Binding-site contacts:
Ligand atom O6 contacts residue TYR165 of chain 1.A at 3.8 Å.
Ligand atom N2 contacts residue PHE310 of chain 1.A at 4.2 Å.
Ligand atom C7 contacts residue PHE310 of chain 1.A at 3.9 Å (hydrophobic).
Ligand atom C7 contacts residue ASP313 of chain 1.A at 4.0 Å.
Ligand atom C4 contacts residue ASP313 of chain 1.A at 4.0 Å.
Ligand atom C8 contacts residue SER336 of chain 1.A at 3.8 Å.
Ligand atom N2 contacts residue ASP313 of chain 1.A at 3.9 Å.
Ligand atom O4 contacts residue VAL162 of chain 1.A at 4.0 Å.
Ligand atom O7 contacts residue ASP313 of chain 1.A at 3.1 Å (salt-bridge).
Ligand atom C5 contacts residue EDO1 of chain 1.G at 4.3 Å.
Ligand atom C6 contacts residue TYR165 of chain 1.A at 3.7 Å (hydrophobic).
Ligand atom C2 contacts residue PHE218 of chain 1.A at 4.0 Å (hydrophobic).
Ligand atom C8 contacts residue PHE310 of chain 1.A at 3.5 Å (hydrophobic).
Ligand atom C1 contacts residue PHE218 of chain 1.A at 3.8 Å (hydrophobic).
Ligand atom O5 contacts residue PHE218 of chain 1.A at 3.5 Å.
Ligand atom C3 contacts residue EDO1 of chain 1.G at 3.7 Å.
Ligand atom C2 contacts residue ASP313 of chain 1.A at 3.4 Å.
Ligand atom O7 contacts residue GLY312 of chain 1.A at 3.2 Å.
Ligand atom O7 contacts residue PHE310 of chain 1.A at 4.1 Å.
Ligand atom O3 contacts residue EDO1 of chain 1.G at 3.5 Å (h-bond).
Ligand atom C4 contacts residue EDO1 of chain 1.G at 3.8 Å.
Ligand atom C8 contacts residue GLY312 of chain 1.A at 4.0 Å.
Ligand atom C7 contacts residue GLY312 of chain 1.A at 4.0 Å.
Ligand atom C8 contacts residue LEU311 of chain 1.A at 3.5 Å (hydrophobic).
Ligand atom O4 contacts residue TYR165 of chain 1.A at 3.2 Å.
Ligand atom O3 contacts residue NO31 of chain 1.D at 4.2 Å.
Ligand atom C8 contacts residue TRP233 of chain 1.A at 3.8 Å (hydrophobic).
Ligand atom C6 contacts residue LEU220 of chain 1.A at 4.1 Å (hydrophobic).
Ligand atom C8 contacts residue HIS460 of chain 1.A at 3.9 Å.
Ligand atom O6 contacts residue SER612 of chain 1.B at 4.0 Å.
Ligand atom O4 contacts residue EDO1 of chain 1.G at 2.7 Å (h-bond).
Ligand atom C3 contacts residue ASP313 of chain 1.A at 3.5 Å.
Ligand atom O3 contacts residue VAL162 of chain 1.A at 4.3 Å.
Ligand atom O7 contacts residue TRP233 of chain 1.A at 2.8 Å (h-bond).
Ligand atom C7 contacts residue TRP233 of chain 1.A at 3.5 Å (hydrophobic).
Ligand atom O7 contacts residue LEU311 of chain 1.A at 4.3 Å.
Ligand atom O7 contacts residue PHE218 of chain 1.A at 3.4 Å.
Ligand atom C4 contacts residue VAL162 of chain 1.A at 4.3 Å (hydrophobic).
Ligand atom O4 contacts residue ASN166 of chain 1.A at 4.2 Å.
Ligand atom O3 contacts residue ASP313 of chain 1.A at 2.6 Å (salt-bridge).

Sequence of chain 1.A:
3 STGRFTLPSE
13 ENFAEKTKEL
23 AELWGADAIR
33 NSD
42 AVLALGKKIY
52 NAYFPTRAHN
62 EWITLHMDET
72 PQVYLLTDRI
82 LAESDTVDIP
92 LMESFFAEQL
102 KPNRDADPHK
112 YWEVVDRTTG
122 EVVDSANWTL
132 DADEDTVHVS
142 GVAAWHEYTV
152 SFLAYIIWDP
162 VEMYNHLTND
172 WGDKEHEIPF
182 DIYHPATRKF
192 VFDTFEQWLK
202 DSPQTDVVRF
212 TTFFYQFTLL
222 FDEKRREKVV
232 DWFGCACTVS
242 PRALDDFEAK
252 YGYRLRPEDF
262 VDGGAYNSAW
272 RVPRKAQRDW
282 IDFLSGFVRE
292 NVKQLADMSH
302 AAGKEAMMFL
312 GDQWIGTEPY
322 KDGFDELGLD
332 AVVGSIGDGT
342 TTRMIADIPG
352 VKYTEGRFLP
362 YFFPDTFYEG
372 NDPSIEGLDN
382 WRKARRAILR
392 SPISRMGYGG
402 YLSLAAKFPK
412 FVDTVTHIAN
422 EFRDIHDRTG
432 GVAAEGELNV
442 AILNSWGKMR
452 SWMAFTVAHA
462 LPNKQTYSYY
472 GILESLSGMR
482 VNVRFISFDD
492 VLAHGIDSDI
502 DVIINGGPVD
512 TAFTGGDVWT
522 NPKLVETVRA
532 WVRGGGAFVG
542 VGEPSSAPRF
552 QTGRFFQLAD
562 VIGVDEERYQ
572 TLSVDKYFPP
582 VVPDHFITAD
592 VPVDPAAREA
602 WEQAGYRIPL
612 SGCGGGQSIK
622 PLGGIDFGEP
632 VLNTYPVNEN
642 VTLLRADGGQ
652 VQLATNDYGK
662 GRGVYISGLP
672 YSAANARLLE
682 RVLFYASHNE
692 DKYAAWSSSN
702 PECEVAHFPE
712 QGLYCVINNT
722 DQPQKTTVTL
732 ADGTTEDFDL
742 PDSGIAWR

The small molecule below binds the protein below.
Small molecule (SMILES): CC(=O)N[C@@H]1[C@@H](O)[C@H](O)[C@@H](CO)O[C@@H]1O

Sequence of chain 1.B:
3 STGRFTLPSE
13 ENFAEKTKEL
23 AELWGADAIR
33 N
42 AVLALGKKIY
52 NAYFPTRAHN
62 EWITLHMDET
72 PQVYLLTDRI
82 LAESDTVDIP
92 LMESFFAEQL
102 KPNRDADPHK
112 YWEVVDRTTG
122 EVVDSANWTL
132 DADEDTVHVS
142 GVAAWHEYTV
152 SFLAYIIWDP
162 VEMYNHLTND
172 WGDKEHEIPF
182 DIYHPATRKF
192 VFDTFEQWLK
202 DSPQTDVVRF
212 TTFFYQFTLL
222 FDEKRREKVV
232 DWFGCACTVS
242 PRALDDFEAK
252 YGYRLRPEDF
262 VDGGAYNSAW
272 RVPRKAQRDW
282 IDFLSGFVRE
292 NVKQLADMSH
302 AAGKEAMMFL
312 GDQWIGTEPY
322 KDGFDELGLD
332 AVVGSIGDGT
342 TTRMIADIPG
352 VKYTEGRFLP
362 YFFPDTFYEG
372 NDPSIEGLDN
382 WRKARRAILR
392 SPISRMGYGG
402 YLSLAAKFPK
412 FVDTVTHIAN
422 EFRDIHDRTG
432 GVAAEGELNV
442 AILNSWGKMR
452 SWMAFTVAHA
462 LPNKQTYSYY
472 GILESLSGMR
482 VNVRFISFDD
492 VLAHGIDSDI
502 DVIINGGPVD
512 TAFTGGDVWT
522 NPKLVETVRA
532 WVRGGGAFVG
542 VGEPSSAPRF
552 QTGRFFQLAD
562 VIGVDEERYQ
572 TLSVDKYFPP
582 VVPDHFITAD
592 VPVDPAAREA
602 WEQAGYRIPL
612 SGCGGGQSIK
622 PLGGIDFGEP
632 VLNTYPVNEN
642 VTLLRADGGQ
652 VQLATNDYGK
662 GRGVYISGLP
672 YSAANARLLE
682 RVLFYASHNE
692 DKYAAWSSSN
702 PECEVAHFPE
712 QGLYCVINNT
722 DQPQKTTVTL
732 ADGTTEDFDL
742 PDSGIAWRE